Sequence of chain 1.G:
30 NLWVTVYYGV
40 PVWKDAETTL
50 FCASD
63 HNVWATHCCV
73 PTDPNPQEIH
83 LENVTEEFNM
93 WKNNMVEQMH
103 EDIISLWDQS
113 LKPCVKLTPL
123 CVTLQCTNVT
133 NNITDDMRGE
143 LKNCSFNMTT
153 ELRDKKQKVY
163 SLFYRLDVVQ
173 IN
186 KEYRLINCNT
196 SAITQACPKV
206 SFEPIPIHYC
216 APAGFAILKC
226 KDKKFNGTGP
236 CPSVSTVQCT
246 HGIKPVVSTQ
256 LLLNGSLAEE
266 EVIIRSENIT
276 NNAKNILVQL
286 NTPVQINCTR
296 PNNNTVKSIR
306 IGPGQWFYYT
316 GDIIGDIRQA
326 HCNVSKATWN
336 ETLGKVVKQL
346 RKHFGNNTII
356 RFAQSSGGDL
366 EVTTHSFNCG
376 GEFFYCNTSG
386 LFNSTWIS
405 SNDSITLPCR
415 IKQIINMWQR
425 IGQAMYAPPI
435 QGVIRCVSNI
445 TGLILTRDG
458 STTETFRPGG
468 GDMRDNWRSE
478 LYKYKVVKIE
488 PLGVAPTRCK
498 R

This small molecule binds to this protein.
Small molecule (SMILES): CC(=O)N[C@@H]1[C@@H](O)[C@H](O)[C@@H](CO)O[C@H]1O

Binding-site contacts:
Ligand atom C5 contacts residue TRP391 of chain 1.G at 3.9 Å (hydrophobic).
Ligand atom C3 contacts residue ASN335 of chain 1.G at 3.9 Å.
Ligand atom O7 contacts residue ASN335 of chain 1.G at 3.3 Å (h-bond).
Ligand atom N2 contacts residue ASN335 of chain 1.G at 2.9 Å (h-bond).
Ligand atom C5 contacts residue ASN335 of chain 1.G at 3.8 Å.
Ligand atom O5 contacts residue ASN335 of chain 1.G at 2.5 Å (h-bond).
Ligand atom C1 contacts residue ASN335 of chain 1.G at 1.5 Å.
Ligand atom C6 contacts residue TRP391 of chain 1.G at 4.0 Å (hydrophobic).
Ligand atom C1 contacts residue TRP391 of chain 1.G at 3.7 Å (hydrophobic).
Ligand atom C2 contacts residue ASN335 of chain 1.G at 2.5 Å.
Ligand atom C4 contacts residue ASN335 of chain 1.G at 4.4 Å.
Ligand atom C8 contacts residue LYS331 of chain 1.G at 4.0 Å.
Ligand atom C8 contacts residue ASN335 of chain 1.G at 4.1 Å.
Ligand atom C7 contacts residue ASN335 of chain 1.G at 3.3 Å.
Ligand atom O5 contacts residue TRP391 of chain 1.G at 3.6 Å.